This protein binds this small molecule.
Small molecule (SMILES): Nc1ncnc2c1ncn2[C@@H]1O[C@H](CO[P](=O)(O)O[P](=O)(O)NP(=O)(O)O)[C@@H](O)[C@H]1O

Sequence of chain 1.A:
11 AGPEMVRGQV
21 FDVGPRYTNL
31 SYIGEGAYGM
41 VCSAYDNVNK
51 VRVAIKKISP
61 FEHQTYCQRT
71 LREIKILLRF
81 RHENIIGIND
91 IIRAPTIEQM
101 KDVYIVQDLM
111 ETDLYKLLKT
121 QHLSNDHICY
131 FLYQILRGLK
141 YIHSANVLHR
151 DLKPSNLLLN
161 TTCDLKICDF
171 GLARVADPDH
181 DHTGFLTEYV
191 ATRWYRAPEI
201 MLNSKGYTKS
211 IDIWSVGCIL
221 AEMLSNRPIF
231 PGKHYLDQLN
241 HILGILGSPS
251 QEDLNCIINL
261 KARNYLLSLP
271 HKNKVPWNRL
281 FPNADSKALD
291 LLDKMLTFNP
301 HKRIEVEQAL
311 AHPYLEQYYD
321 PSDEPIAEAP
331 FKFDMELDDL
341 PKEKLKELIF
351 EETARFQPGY

Binding-site contacts:
Ligand atom C2' contacts residue ASP113 of chain 1.A at 3.6 Å.
Ligand atom O3G contacts residue ASP169 of chain 1.A at 2.5 Å (salt-bridge).
Ligand atom O3' contacts residue ASP113 of chain 1.A at 3.4 Å (salt-bridge).
Ligand atom O2' contacts residue LYS116 of chain 1.A at 3.6 Å (salt-bridge).
Ligand atom N6 contacts residue ALA54 of chain 1.A at 3.5 Å.
Ligand atom O3G contacts residue LYS153 of chain 1.A at 2.9 Å (salt-bridge).
Ligand atom O2A contacts residue ASP169 of chain 1.A at 3.7 Å.
Ligand atom C3' contacts residue SER155 of chain 1.A at 3.5 Å.
Ligand atom O2B contacts residue GLY39 of chain 1.A at 3.0 Å (h-bond).
Ligand atom N1 contacts residue ALA54 of chain 1.A at 3.7 Å.
Ligand atom N1 contacts residue MET110 of chain 1.A at 3.1 Å (h-bond).
Ligand atom N6 contacts residue GLN107 of chain 1.A at 3.1 Å (h-bond).
Ligand atom C6 contacts residue LEU158 of chain 1.A at 3.6 Å (hydrophobic).
Ligand atom O3' contacts residue SER155 of chain 1.A at 2.7 Å (h-bond).
Ligand atom O2B contacts residue TYR38 of chain 1.A at 2.8 Å (h-bond).
Ligand atom C5 contacts residue LEU158 of chain 1.A at 3.8 Å (hydrophobic).
Ligand atom O1G contacts residue ALA37 of chain 1.A at 2.8 Å (h-bond).
Ligand atom O2B contacts residue ALA37 of chain 1.A at 3.0 Å (h-bond).
Ligand atom O2B contacts residue GLY36 of chain 1.A at 2.8 Å.
Ligand atom O2A contacts residue LYS56 of chain 1.A at 2.9 Å (salt-bridge).
Ligand atom O3G contacts residue ASP151 of chain 1.A at 3.6 Å.
Ligand atom O2G contacts residue ASP169 of chain 1.A at 3.7 Å.
Ligand atom PG contacts residue ASP169 of chain 1.A at 3.4 Å.
Ligand atom O1B contacts residue TYR38 of chain 1.A at 3.7 Å.
Ligand atom N3B contacts residue ARG69 of chain 1.A at 3.5 Å (salt-bridge).
Ligand atom PA contacts residue LYS56 of chain 1.A at 3.8 Å.
Ligand atom N7 contacts residue GLN107 of chain 1.A at 3.8 Å.
Ligand atom O4' contacts residue VAL41 of chain 1.A at 3.3 Å.
Ligand atom O3A contacts residue LYS56 of chain 1.A at 3.5 Å.
Ligand atom N3B contacts residue ASP169 of chain 1.A at 2.7 Å (salt-bridge).
Ligand atom N6 contacts residue LEU158 of chain 1.A at 3.8 Å.
Ligand atom O2' contacts residue ASP113 of chain 1.A at 2.6 Å (salt-bridge).
Ligand atom C6 contacts residue ALA54 of chain 1.A at 3.6 Å (hydrophobic).
Ligand atom N6 contacts residue ASP108 of chain 1.A at 3.1 Å (salt-bridge).
Ligand atom O1G contacts residue GLY36 of chain 1.A at 3.7 Å.
Ligand atom O1A contacts residue ASP169 of chain 1.A at 3.3 Å.
Ligand atom C2 contacts residue MET110 of chain 1.A at 3.3 Å (hydrophobic).
Ligand atom O2G contacts residue GLY36 of chain 1.A at 3.7 Å.
Ligand atom O1B contacts residue LYS56 of chain 1.A at 3.2 Å (salt-bridge).
Ligand atom O3G contacts residue ARG69 of chain 1.A at 3.7 Å.